Sequence of chain 1.B:
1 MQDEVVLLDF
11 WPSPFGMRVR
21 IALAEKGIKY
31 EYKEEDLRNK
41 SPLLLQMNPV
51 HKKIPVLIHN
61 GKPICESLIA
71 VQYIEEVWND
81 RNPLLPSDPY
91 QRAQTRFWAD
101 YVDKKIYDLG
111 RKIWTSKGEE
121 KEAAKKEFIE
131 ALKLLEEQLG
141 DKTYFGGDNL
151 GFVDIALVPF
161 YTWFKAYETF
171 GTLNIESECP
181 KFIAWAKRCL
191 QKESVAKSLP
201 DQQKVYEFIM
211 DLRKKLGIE

Binding-site contacts:
Ligand atom NAK contacts residue LEU199 of chain 1.B at 4.2 Å.
Ligand atom CAF contacts residue LYS197 of chain 1.B at 3.1 Å.
Ligand atom OAC contacts residue SER198 of chain 1.B at 4.1 Å.
Ligand atom NAK contacts residue PRO200 of chain 1.B at 3.9 Å.
Ligand atom CAJ contacts residue SER198 of chain 1.B at 3.6 Å.
Ligand atom CAE contacts residue TYR32 of chain 1.B at 3.6 Å (hydrophobic).
Ligand atom C1 contacts residue ARG20 of chain 1.B at 4.2 Å.
Ligand atom CAG contacts residue ARG20 of chain 1.B at 3.5 Å.
Ligand atom CAD contacts residue ARG20 of chain 1.B at 4.3 Å.
Ligand atom C1 contacts residue TYR32 of chain 1.B at 4.1 Å (hydrophobic).
Ligand atom CAD contacts residue SER198 of chain 1.B at 4.2 Å.
Ligand atom C1 contacts residue TYR30 of chain 1.B at 4.1 Å (hydrophobic).
Ligand atom NAK contacts residue ARG20 of chain 1.B at 3.4 Å (salt-bridge).
Ligand atom OAB contacts residue PRO200 of chain 1.B at 3.1 Å (h-bond).
Ligand atom CAD contacts residue LYS197 of chain 1.B at 3.1 Å.
Ligand atom CAG contacts residue TRP11 of chain 1.B at 4.3 Å (hydrophobic).
Ligand atom OAB contacts residue SER198 of chain 1.B at 3.4 Å (h-bond).
Ligand atom CAD contacts residue TYR30 of chain 1.B at 4.3 Å (hydrophobic).
Ligand atom OAC contacts residue ARG20 of chain 1.B at 3.1 Å (salt-bridge).
Ligand atom CAF contacts residue ARG20 of chain 1.B at 4.1 Å.
Ligand atom CAA contacts residue TYR30 of chain 1.B at 3.4 Å (hydrophobic).
Ligand atom OAC contacts residue TRP11 of chain 1.B at 3.6 Å (h-bond).
Ligand atom CAA contacts residue TYR32 of chain 1.B at 3.7 Å (hydrophobic).
Ligand atom OAB contacts residue ARG20 of chain 1.B at 4.2 Å.
Ligand atom CAJ contacts residue ARG20 of chain 1.B at 3.4 Å.
Ligand atom CAF contacts residue SER198 of chain 1.B at 3.4 Å.
Ligand atom CAG contacts residue TYR32 of chain 1.B at 4.1 Å (hydrophobic).
Ligand atom SAH contacts residue TYR32 of chain 1.B at 3.5 Å.
Ligand atom OAC contacts residue PRO200 of chain 1.B at 3.6 Å.
Ligand atom CAE contacts residue ARG20 of chain 1.B at 4.2 Å.
Ligand atom OAB contacts residue LEU199 of chain 1.B at 3.2 Å.
Ligand atom CAJ contacts residue LYS197 of chain 1.B at 4.5 Å.
Ligand atom NAK contacts residue SER198 of chain 1.B at 3.5 Å (h-bond).

This small molecule binds to this protein.
Small molecule (SMILES): O=[N+](O)c1ccc(CS)cc1